This small molecule binds to this protein.
Small molecule (SMILES): CN(C)C/C=C/C(=O)Nc1cccc(-c2c(-c3ccccc3)oc3ncnc(N[C@H](CO)c4ccccc4)c23)c1

Binding-site contacts:
Ligand atom CBE contacts residue ASP105 of chain 1.A at 3.7 Å.
Ligand atom CAT contacts residue PRO99 of chain 1.A at 3.4 Å (hydrophobic).
Ligand atom CAV contacts residue VAL31 of chain 1.A at 3.5 Å (hydrophobic).
Ligand atom CBN contacts residue THR95 of chain 1.A at 3.8 Å.
Ligand atom C2 contacts residue THR95 of chain 1.A at 3.6 Å.
Ligand atom CBF contacts residue ARG146 of chain 1.A at 3.3 Å.
Ligand atom N1 contacts residue ALA48 of chain 1.A at 3.7 Å.
Ligand atom C2 contacts residue LEU149 of chain 1.A at 3.5 Å (hydrophobic).
Ligand atom CBC contacts residue CYS102 of chain 1.A at 3.1 Å (hydrophobic).
Ligand atom CBE contacts residue CYS102 of chain 1.A at 1.9 Å (hydrophobic).
Ligand atom CBF contacts residue ASP105 of chain 1.A at 3.6 Å.
Ligand atom NBG contacts residue ASP105 of chain 1.A at 3.8 Å.
Ligand atom CAU contacts residue LEU23 of chain 1.A at 3.7 Å (hydrophobic).
Ligand atom CBF contacts residue CYS102 of chain 1.A at 3.0 Å (hydrophobic).
Ligand atom CAU contacts residue MET98 of chain 1.A at 3.6 Å (hydrophobic).
Ligand atom N3 contacts residue ALA48 of chain 1.A at 3.9 Å.
Ligand atom CAH contacts residue LEU23 of chain 1.A at 3.8 Å (hydrophobic).
Ligand atom CBK contacts residue MET71 of chain 1.A at 3.6 Å (hydrophobic).
Ligand atom CBL contacts residue THR95 of chain 1.A at 3.6 Å.
Ligand atom N1 contacts residue MET98 of chain 1.A at 3.1 Å (h-bond).
Ligand atom OBD contacts residue CYS102 of chain 1.A at 2.9 Å (h-bond).
Ligand atom N3 contacts residue LEU149 of chain 1.A at 3.3 Å.
Ligand atom C6 contacts residue LEU149 of chain 1.A at 3.8 Å (hydrophobic).
Ligand atom C6 contacts residue MET98 of chain 1.A at 3.9 Å (hydrophobic).
Ligand atom N3 contacts residue THR95 of chain 1.A at 3.8 Å.
Ligand atom CAJ contacts residue LEU23 of chain 1.A at 3.8 Å (hydrophobic).
Ligand atom C2 contacts residue GLN96 of chain 1.A at 3.3 Å.
Ligand atom CBB contacts residue CYS102 of chain 1.A at 3.4 Å (hydrophobic).
Ligand atom CBM contacts residue LYS50 of chain 1.A at 3.9 Å.
Ligand atom CAT contacts residue LEU23 of chain 1.A at 3.7 Å (hydrophobic).
Ligand atom CAW contacts residue VAL31 of chain 1.A at 3.5 Å (hydrophobic).
Ligand atom C2 contacts residue ALA48 of chain 1.A at 3.6 Å (hydrophobic).
Ligand atom C5 contacts residue LEU149 of chain 1.A at 3.7 Å (hydrophobic).
Ligand atom CBH contacts residue ASP105 of chain 1.A at 3.2 Å.
Ligand atom OAI contacts residue MET98 of chain 1.A at 3.3 Å (h-bond).
Ligand atom CBM contacts residue THR95 of chain 1.A at 3.3 Å.
Ligand atom C4 contacts residue LEU149 of chain 1.A at 3.4 Å (hydrophobic).
Ligand atom OAP contacts residue ASP160 of chain 1.A at 2.7 Å (salt-bridge).
Ligand atom N1 contacts residue GLN96 of chain 1.A at 3.7 Å.
Ligand atom N1 contacts residue LEU149 of chain 1.A at 3.8 Å.

Sequence of chain 1.A:
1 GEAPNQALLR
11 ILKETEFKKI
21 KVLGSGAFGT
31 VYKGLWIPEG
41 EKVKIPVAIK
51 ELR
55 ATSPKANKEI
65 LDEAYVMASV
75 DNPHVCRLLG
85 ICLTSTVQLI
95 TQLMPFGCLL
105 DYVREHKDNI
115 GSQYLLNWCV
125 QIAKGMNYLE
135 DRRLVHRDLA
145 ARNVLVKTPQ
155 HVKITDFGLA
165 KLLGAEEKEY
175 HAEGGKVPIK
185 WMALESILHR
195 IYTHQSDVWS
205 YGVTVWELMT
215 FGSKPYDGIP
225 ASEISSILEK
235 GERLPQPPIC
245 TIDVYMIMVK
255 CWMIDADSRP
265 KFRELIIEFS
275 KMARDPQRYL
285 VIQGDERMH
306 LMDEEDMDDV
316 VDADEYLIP